Sequence of chain 1.B:
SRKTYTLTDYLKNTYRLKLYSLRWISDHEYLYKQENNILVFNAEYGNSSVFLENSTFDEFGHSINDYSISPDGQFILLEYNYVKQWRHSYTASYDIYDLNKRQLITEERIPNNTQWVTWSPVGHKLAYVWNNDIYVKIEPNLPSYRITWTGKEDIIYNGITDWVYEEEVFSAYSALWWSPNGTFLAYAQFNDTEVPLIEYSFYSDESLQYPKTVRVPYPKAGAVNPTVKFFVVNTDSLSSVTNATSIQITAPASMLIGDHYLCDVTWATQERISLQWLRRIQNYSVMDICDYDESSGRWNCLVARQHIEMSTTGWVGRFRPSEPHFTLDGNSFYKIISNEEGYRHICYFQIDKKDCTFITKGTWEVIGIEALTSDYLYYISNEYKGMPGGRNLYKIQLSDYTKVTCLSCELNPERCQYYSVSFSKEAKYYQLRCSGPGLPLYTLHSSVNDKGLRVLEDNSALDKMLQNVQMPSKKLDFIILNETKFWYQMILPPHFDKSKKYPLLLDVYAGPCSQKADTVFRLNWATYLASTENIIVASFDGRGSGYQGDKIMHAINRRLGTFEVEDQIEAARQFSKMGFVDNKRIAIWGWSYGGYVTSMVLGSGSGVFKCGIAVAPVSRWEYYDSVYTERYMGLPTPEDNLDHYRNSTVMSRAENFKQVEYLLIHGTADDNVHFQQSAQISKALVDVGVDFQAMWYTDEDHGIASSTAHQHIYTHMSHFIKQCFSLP

The protein below binds the small molecule below.
Small molecule (SMILES): CC(=O)N[C@@H]1[C@@H](O)[C@H](O)[C@@H](CO)O[C@H]1O

Binding-site contacts:
Ligand atom C4 contacts residue ASN191 of chain 1.B at 4.2 Å.
Ligand atom C8 contacts residue ILE156 of chain 1.B at 4.2 Å (hydrophobic).
Ligand atom C1 contacts residue THR193 of chain 1.B at 3.5 Å.
Ligand atom C6 contacts residue GLU194 of chain 1.B at 3.9 Å.
Ligand atom N2 contacts residue ASN191 of chain 1.B at 2.7 Å (h-bond).
Ligand atom O6 contacts residue GLU194 of chain 1.B at 3.3 Å (salt-bridge).
Ligand atom C6 contacts residue THR193 of chain 1.B at 3.6 Å.
Ligand atom N2 contacts residue ILE156 of chain 1.B at 3.9 Å.
Ligand atom C5 contacts residue THR193 of chain 1.B at 3.7 Å.
Ligand atom C8 contacts residue THR150 of chain 1.B at 4.5 Å.
Ligand atom C7 contacts residue ILE156 of chain 1.B at 4.2 Å (hydrophobic).
Ligand atom O7 contacts residue ASN191 of chain 1.B at 3.7 Å.
Ligand atom C5 contacts residue ASN191 of chain 1.B at 3.5 Å.
Ligand atom O5 contacts residue THR193 of chain 1.B at 3.7 Å.
Ligand atom C1 contacts residue ASN191 of chain 1.B at 1.4 Å.
Ligand atom O7 contacts residue LYS229 of chain 1.B at 3.8 Å.
Ligand atom O5 contacts residue ASN191 of chain 1.B at 2.3 Å (h-bond).
Ligand atom O7 contacts residue GLN189 of chain 1.B at 4.4 Å.
Ligand atom C3 contacts residue ASN191 of chain 1.B at 3.7 Å.
Ligand atom C7 contacts residue ASN191 of chain 1.B at 3.5 Å.
Ligand atom C2 contacts residue ASN191 of chain 1.B at 2.3 Å.